Binding-site contacts:
Ligand atom C8 contacts residue ASN1074 of chain 1.C at 4.0 Å.
Ligand atom C8 contacts residue GLN895 of chain 1.B at 3.9 Å.
Ligand atom C3 contacts residue ASN1074 of chain 1.C at 4.4 Å.
Ligand atom O5 contacts residue ASN1074 of chain 1.C at 3.4 Å (h-bond).
Ligand atom C1 contacts residue ASN1074 of chain 1.C at 3.2 Å.
Ligand atom C2 contacts residue ASN1074 of chain 1.C at 3.2 Å.
Ligand atom C1 contacts residue ALA706 of chain 1.C at 4.0 Å (hydrophobic).
Ligand atom C7 contacts residue GLN895 of chain 1.B at 4.4 Å.
Ligand atom O7 contacts residue ASN1074 of chain 1.C at 3.2 Å (h-bond).
Ligand atom C1 contacts residue GLN895 of chain 1.B at 4.2 Å.
Ligand atom N2 contacts residue ASN1074 of chain 1.C at 3.4 Å (h-bond).
Ligand atom C5 contacts residue ASN1074 of chain 1.C at 4.5 Å.
Ligand atom C7 contacts residue ASN1074 of chain 1.C at 3.3 Å.
Ligand atom N2 contacts residue GLN895 of chain 1.B at 3.9 Å.

Sequence of chain 1.C:
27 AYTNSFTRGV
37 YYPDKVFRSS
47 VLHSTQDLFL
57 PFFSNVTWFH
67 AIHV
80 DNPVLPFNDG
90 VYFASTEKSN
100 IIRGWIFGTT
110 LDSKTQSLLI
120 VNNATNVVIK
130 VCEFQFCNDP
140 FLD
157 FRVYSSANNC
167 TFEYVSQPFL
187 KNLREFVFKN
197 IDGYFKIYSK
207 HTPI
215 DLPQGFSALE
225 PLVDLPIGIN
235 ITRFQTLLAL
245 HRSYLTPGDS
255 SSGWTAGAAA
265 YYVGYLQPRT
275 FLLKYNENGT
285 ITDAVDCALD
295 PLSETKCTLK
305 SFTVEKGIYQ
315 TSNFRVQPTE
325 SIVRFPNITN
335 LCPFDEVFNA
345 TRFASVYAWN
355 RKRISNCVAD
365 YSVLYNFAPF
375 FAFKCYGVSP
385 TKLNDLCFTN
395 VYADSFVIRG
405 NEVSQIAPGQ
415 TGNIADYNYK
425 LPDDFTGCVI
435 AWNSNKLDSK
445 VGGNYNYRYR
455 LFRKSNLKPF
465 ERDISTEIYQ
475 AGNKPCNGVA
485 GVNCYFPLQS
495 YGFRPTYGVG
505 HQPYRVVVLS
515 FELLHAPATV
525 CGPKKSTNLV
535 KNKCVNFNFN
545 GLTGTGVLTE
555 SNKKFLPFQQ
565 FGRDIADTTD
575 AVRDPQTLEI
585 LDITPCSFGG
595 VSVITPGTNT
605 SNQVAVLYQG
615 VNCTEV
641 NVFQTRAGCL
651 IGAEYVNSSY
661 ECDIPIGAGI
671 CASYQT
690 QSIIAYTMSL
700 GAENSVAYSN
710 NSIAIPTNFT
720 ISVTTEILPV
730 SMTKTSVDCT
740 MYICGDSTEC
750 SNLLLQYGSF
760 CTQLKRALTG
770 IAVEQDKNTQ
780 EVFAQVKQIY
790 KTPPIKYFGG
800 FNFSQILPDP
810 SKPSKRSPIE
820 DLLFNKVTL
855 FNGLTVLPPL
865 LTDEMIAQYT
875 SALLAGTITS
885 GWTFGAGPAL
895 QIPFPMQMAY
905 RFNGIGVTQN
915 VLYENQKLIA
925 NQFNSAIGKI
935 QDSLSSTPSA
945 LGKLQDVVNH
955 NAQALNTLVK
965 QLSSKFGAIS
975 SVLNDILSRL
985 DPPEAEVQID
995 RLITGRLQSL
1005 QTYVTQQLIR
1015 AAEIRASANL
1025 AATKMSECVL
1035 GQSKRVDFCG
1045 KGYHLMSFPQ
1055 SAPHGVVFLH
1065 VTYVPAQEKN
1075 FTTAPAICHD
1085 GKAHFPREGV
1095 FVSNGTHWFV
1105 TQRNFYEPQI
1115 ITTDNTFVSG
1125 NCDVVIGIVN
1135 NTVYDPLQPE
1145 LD

Sequence of chain 1.B:
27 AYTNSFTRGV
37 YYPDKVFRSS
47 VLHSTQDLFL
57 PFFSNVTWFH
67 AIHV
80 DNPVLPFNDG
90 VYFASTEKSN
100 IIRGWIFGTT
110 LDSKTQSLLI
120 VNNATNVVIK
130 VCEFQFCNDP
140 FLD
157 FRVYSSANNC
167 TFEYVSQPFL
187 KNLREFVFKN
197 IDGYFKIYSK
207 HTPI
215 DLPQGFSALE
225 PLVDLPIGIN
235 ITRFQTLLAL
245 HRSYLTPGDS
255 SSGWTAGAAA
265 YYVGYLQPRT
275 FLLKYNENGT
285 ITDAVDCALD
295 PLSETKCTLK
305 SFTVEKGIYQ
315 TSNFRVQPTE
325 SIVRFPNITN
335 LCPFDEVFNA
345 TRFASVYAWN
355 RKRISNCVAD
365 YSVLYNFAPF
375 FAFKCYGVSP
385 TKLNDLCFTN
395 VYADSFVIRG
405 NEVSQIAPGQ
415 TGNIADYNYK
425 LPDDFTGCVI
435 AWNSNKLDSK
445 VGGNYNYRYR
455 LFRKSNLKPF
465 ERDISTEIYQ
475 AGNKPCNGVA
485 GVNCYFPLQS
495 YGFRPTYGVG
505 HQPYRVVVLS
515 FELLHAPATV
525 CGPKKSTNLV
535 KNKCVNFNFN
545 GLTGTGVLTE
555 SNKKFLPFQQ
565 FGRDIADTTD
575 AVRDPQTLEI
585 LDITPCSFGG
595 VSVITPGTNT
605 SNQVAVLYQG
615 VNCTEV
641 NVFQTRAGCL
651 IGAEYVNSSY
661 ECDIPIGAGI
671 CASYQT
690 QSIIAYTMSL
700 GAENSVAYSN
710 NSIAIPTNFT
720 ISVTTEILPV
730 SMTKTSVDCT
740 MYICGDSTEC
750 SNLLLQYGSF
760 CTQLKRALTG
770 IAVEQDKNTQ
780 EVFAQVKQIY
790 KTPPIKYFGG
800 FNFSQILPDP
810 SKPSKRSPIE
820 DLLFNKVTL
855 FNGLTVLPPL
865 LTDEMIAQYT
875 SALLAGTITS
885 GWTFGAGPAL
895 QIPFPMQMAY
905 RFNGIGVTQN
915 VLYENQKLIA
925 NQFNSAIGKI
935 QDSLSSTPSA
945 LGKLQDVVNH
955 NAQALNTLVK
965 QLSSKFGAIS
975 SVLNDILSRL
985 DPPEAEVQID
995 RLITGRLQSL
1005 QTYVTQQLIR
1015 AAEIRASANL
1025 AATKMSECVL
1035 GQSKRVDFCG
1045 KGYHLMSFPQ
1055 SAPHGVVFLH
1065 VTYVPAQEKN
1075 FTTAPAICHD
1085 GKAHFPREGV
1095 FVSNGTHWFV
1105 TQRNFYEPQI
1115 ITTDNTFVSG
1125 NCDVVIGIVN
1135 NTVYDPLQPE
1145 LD

The protein below binds the small molecule below.
Small molecule (SMILES): CC(=O)N[C@@H]1[C@@H](O)[C@H](O)[C@@H](CO)O[C@H]1O